Binding-site contacts:
Ligand atom CZ contacts residue GLU88 of chain 1.A at 3.6 Å.
Ligand atom CG2 contacts residue PHE158 of chain 1.A at 3.3 Å (hydrophobic).
Ligand atom CA contacts residue LYS157 of chain 1.A at 3.7 Å.
Ligand atom C10 contacts residue CYS65 of chain 1.A at 2.7 Å (hydrophobic).
Ligand atom NH1 contacts residue GLU88 of chain 1.A at 3.5 Å (salt-bridge).
Ligand atom CB contacts residue LYS87 of chain 1.A at 3.6 Å.
Ligand atom OD1 contacts residue LYS157 of chain 1.A at 3.1 Å (salt-bridge).
Ligand atom OD2 contacts residue ASN95 of chain 1.A at 3.1 Å (h-bond).
Ligand atom OD1 contacts residue ASN95 of chain 1.A at 3.4 Å.
Ligand atom CA contacts residue THR101 of chain 1.A at 3.6 Å.
Ligand atom CG contacts residue ASN95 of chain 1.A at 3.5 Å.
Ligand atom C contacts residue GLU88 of chain 1.A at 3.6 Å.
Ligand atom O contacts residue GLU88 of chain 1.A at 3.5 Å (salt-bridge).
Ligand atom NH1 contacts residue LYS87 of chain 1.A at 2.5 Å (salt-bridge).
Ligand atom O contacts residue PHE158 of chain 1.A at 3.7 Å.
Ligand atom CA contacts residue GLY97 of chain 1.A at 3.5 Å.
Ligand atom O contacts residue THR101 of chain 1.A at 3.3 Å.
Ligand atom CB contacts residue GLU88 of chain 1.A at 3.5 Å.
Ligand atom CB contacts residue GLU88 of chain 1.A at 3.6 Å.
Ligand atom C11 contacts residue CYS65 of chain 1.A at 1.7 Å (hydrophobic).
Ligand atom OD1 contacts residue GLY97 of chain 1.A at 3.6 Å (h-bond).
Ligand atom OG1 contacts residue LYS87 of chain 1.A at 3.3 Å (salt-bridge).
Ligand atom CD contacts residue ARG98 of chain 1.A at 3.4 Å.
Ligand atom C9 contacts residue CYS65 of chain 1.A at 3.4 Å (hydrophobic).
Ligand atom O contacts residue LYS157 of chain 1.A at 3.5 Å (salt-bridge).
Ligand atom OD1 contacts residue TRP96 of chain 1.A at 3.6 Å.
Ligand atom CAO contacts residue ASN61 of chain 1.A at 3.6 Å.
Ligand atom NE contacts residue GLU88 of chain 1.A at 2.9 Å (salt-bridge).
Ligand atom CB contacts residue VAL84 of chain 1.A at 3.2 Å (hydrophobic).
Ligand atom CD1 contacts residue VAL54 of chain 1.A at 3.1 Å (hydrophobic).
Ligand atom CE1 contacts residue VAL58 of chain 1.A at 3.6 Å (hydrophobic).
Ligand atom OD2 contacts residue ARG98 of chain 1.A at 2.8 Å (salt-bridge).
Ligand atom CA contacts residue GLU88 of chain 1.A at 3.7 Å.
Ligand atom N contacts residue THR101 of chain 1.A at 3.7 Å.
Ligand atom ND2 contacts residue ASN95 of chain 1.A at 3.3 Å.
Ligand atom CD1 contacts residue VAL84 of chain 1.A at 3.7 Å (hydrophobic).
Ligand atom CD1 contacts residue VAL58 of chain 1.A at 3.5 Å (hydrophobic).
Ligand atom OD1 contacts residue ARG98 of chain 1.A at 3.5 Å (salt-bridge).
Ligand atom CG contacts residue ARG98 of chain 1.A at 3.2 Å.
Ligand atom O contacts residue GLY97 of chain 1.A at 3.3 Å.

A small-molecule ligand and the protein it binds are described below.
Small molecule (SMILES): CCC(=O)N1CCC[C@@H](C(=O)N[C@@H](C)C(=O)N[C@H](C(=O)N[C@]2(C)CCCCCC/C=C/CCC[C@@](C)(C(=O)N[C@H](C(=O)N[C@@H](CC(N)=O)C(=O)N[C@H](C=O)Cc3ccccc3)[C@@H](C)CC)NC(=O)[C@H](CC(=O)O)NC(=O)CNC(=O)[C@H](Cc3ccccc3)NC(=O)[C@H](CCCN=C(N)N)NC(=O)[C@H](CCCN=C(N)N)NC(=O)[C@H](CC(C)C)NC2=O)[C@@H](C)O)C1

Sequence of chain 1.A:
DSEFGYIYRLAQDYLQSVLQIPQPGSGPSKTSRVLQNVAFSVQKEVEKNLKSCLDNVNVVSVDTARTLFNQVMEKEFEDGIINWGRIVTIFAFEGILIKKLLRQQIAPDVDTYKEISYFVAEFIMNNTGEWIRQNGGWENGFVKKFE